The small molecule below binds the protein below.
Small molecule (SMILES): N[C@@H](CCCC[NH3+])C(=O)O

Binding-site contacts:
Ligand atom O contacts residue ASN112 of chain 1.A at 3.0 Å (h-bond).
Ligand atom OXT contacts residue HIS231 of chain 1.A at 3.4 Å (h-bond).
Ligand atom C contacts residue ASN112 of chain 1.A at 3.8 Å.
Ligand atom CG contacts residue ASN111 of chain 1.A at 4.3 Å.
Ligand atom N contacts residue HIS231 of chain 1.A at 3.9 Å.
Ligand atom CD contacts residue ASN111 of chain 1.A at 4.1 Å.
Ligand atom C contacts residue VAL1 of chain 1.B at 3.6 Å (hydrophobic).
Ligand atom CG contacts residue ASN112 of chain 1.A at 3.6 Å.
Ligand atom CA contacts residue ASN112 of chain 1.A at 4.3 Å.
Ligand atom O contacts residue HIS231 of chain 1.A at 3.8 Å.
Ligand atom CE contacts residue ASN112 of chain 1.A at 4.4 Å.
Ligand atom CG contacts residue LEU202 of chain 1.A at 4.2 Å (hydrophobic).
Ligand atom N contacts residue ASN112 of chain 1.A at 3.4 Å (h-bond).
Ligand atom CD contacts residue LEU202 of chain 1.A at 4.1 Å (hydrophobic).
Ligand atom CG contacts residue VAL1 of chain 1.B at 4.0 Å (hydrophobic).
Ligand atom CE contacts residue ASN111 of chain 1.A at 4.2 Å.
Ligand atom C contacts residue HIS231 of chain 1.A at 3.5 Å.
Ligand atom N contacts residue ARG203 of chain 1.A at 4.5 Å.
Ligand atom CD contacts residue PHE130 of chain 1.A at 4.1 Å (hydrophobic).
Ligand atom CA contacts residue HIS231 of chain 1.A at 3.7 Å.
Ligand atom CB contacts residue LEU202 of chain 1.A at 3.8 Å (hydrophobic).
Ligand atom NZ contacts residue ASN112 of chain 1.A at 3.8 Å.
Ligand atom CA contacts residue VAL1 of chain 1.B at 2.4 Å (hydrophobic).
Ligand atom N contacts residue VAL1 of chain 1.B at 1.3 Å.
Ligand atom CB contacts residue VAL1 of chain 1.B at 3.4 Å (hydrophobic).
Ligand atom CB contacts residue ARG203 of chain 1.A at 4.3 Å.
Ligand atom NZ contacts residue ASN111 of chain 1.A at 3.1 Å (h-bond).
Ligand atom O contacts residue VAL1 of chain 1.B at 3.9 Å.
Ligand atom CA contacts residue ARG203 of chain 1.A at 4.1 Å.

Sequence of chain 1.A:
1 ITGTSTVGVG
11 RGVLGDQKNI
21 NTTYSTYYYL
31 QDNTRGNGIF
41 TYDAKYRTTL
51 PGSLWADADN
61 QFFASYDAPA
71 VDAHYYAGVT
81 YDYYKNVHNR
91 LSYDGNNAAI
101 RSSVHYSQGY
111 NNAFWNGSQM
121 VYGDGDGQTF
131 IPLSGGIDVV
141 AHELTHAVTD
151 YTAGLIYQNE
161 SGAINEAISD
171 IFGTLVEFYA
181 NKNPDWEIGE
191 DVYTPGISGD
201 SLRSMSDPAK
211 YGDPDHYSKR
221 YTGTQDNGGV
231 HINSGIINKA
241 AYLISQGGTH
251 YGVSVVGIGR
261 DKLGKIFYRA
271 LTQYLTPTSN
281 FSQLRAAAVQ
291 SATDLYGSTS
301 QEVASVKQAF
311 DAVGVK